Binding-site contacts:
Ligand atom C04 contacts residue GLU56 of chain 1.B at 4.4 Å.
Ligand atom O01 contacts residue ARG97 of chain 1.B at 3.3 Å (salt-bridge).
Ligand atom O01 contacts residue LEU90 of chain 1.B at 3.6 Å.
Ligand atom C08 contacts residue PHE107 of chain 1.B at 4.0 Å (hydrophobic).
Ligand atom C14 contacts residue HIS227 of chain 1.B at 3.3 Å.
Ligand atom C04 contacts residue LEU49 of chain 1.B at 3.6 Å (hydrophobic).
Ligand atom C15 contacts residue HIS227 of chain 1.B at 3.4 Å.
Ligand atom C06 contacts residue LEU94 of chain 1.B at 4.1 Å (hydrophobic).
Ligand atom C03 contacts residue LEU52 of chain 1.B at 4.2 Å (hydrophobic).
Ligand atom C07 contacts residue LEU49 of chain 1.B at 4.2 Å (hydrophobic).
Ligand atom O01 contacts residue GLU56 of chain 1.B at 2.5 Å (salt-bridge).
Ligand atom C02 contacts residue LEU90 of chain 1.B at 4.1 Å (hydrophobic).
Ligand atom C03 contacts residue LEU49 of chain 1.B at 4.2 Å (hydrophobic).
Ligand atom O02 contacts residue HIS227 of chain 1.B at 2.9 Å (h-bond).
Ligand atom C11 contacts residue LEU49 of chain 1.B at 4.3 Å (hydrophobic).
Ligand atom C13 contacts residue MET124 of chain 1.B at 4.1 Å (hydrophobic).
Ligand atom C14 contacts residue MET124 of chain 1.B at 3.8 Å (hydrophobic).
Ligand atom C13 contacts residue ILE127 of chain 1.B at 4.0 Å (hydrophobic).
Ligand atom C04 contacts residue PHE107 of chain 1.B at 4.0 Å (hydrophobic).
Ligand atom C04 contacts residue ALA53 of chain 1.B at 4.0 Å (hydrophobic).
Ligand atom C12 contacts residue LEU49 of chain 1.B at 4.3 Å (hydrophobic).
Ligand atom C02 contacts residue PHE107 of chain 1.B at 4.3 Å (hydrophobic).
Ligand atom C03 contacts residue PHE107 of chain 1.B at 4.2 Å (hydrophobic).
Ligand atom C06 contacts residue PHE107 of chain 1.B at 3.8 Å (hydrophobic).
Ligand atom C03 contacts residue ALA53 of chain 1.B at 4.1 Å (hydrophobic).
Ligand atom C07 contacts residue PHE107 of chain 1.B at 4.0 Å (hydrophobic).
Ligand atom C05 contacts residue PHE107 of chain 1.B at 3.8 Å (hydrophobic).
Ligand atom C01 contacts residue PHE107 of chain 1.B at 4.2 Å (hydrophobic).
Ligand atom C02 contacts residue ARG97 of chain 1.B at 4.2 Å.
Ligand atom C01 contacts residue LEU94 of chain 1.B at 4.1 Å (hydrophobic).
Ligand atom C16 contacts residue LEU87 of chain 1.B at 4.1 Å (hydrophobic).
Ligand atom C03 contacts residue GLU56 of chain 1.B at 3.1 Å.
Ligand atom O02 contacts residue MET46 of chain 1.B at 4.0 Å.
Ligand atom C01 contacts residue LEU90 of chain 1.B at 3.7 Å (hydrophobic).
Ligand atom C14 contacts residue ILE127 of chain 1.B at 4.0 Å (hydrophobic).
Ligand atom O02 contacts residue GLY224 of chain 1.B at 3.7 Å.
Ligand atom C15 contacts residue MET46 of chain 1.B at 4.2 Å (hydrophobic).
Ligand atom C16 contacts residue GLY224 of chain 1.B at 3.8 Å.
Ligand atom O02 contacts residue LEU228 of chain 1.B at 3.6 Å (h-bond).
Ligand atom C02 contacts residue GLU56 of chain 1.B at 3.2 Å.

Sequence of chain 1.B:
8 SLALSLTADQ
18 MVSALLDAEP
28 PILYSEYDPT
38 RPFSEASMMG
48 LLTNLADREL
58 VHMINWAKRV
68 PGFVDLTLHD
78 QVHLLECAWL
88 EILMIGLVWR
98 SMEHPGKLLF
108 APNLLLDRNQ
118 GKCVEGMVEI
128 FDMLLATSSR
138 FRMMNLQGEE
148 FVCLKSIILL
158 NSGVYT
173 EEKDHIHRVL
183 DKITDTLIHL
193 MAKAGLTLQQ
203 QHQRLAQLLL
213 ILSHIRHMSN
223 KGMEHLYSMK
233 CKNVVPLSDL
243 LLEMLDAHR

A protein and the small-molecule ligand that binds it are described below.
Small molecule (SMILES): C[C@]12CC[C@H](c3ccc(O)cc3)C[C@@H]1CC[C@@H]2O